Binding-site contacts:
Ligand atom C2 contacts residue PHE391 of chain 1.D at 4.3 Å (hydrophobic).
Ligand atom C2 contacts residue SER395 of chain 1.D at 4.1 Å.
Ligand atom C11 contacts residue SER395 of chain 1.D at 4.2 Å.
Ligand atom C18 contacts residue CLR1 of chain 1.K at 4.0 Å.
Ligand atom C1 contacts residue SER395 of chain 1.D at 3.0 Å.
Ligand atom C20 contacts residue CLR1 of chain 1.K at 4.1 Å.
Ligand atom C11 contacts residue CLR1 of chain 1.K at 3.4 Å.
Ligand atom C21 contacts residue CLR1 of chain 1.K at 3.0 Å.
Ligand atom C21 contacts residue TRP399 of chain 1.D at 4.0 Å (hydrophobic).
Ligand atom C7 contacts residue LEU392 of chain 1.D at 3.6 Å (hydrophobic).
Ligand atom C6 contacts residue LEU392 of chain 1.D at 3.2 Å (hydrophobic).
Ligand atom C23 contacts residue CLR1 of chain 1.K at 4.1 Å.
Ligand atom C19 contacts residue CLR1 of chain 1.K at 4.5 Å.
Ligand atom C9 contacts residue SER395 of chain 1.D at 4.0 Å.
Ligand atom C13 contacts residue CLR1 of chain 1.K at 4.2 Å.
Ligand atom C21 contacts residue TYR359 of chain 1.D at 4.4 Å (hydrophobic).
Ligand atom C15 contacts residue LEU396 of chain 1.D at 3.7 Å (hydrophobic).
Ligand atom C14 contacts residue LEU396 of chain 1.D at 4.0 Å (hydrophobic).
Ligand atom C12 contacts residue TRP399 of chain 1.D at 3.5 Å (hydrophobic).
Ligand atom C11 contacts residue TRP399 of chain 1.D at 4.0 Å (hydrophobic).
Ligand atom C16 contacts residue LEU396 of chain 1.D at 3.8 Å (hydrophobic).
Ligand atom C10 contacts residue SER395 of chain 1.D at 4.1 Å.
Ligand atom C5 contacts residue LEU392 of chain 1.D at 4.1 Å (hydrophobic).
Ligand atom C12 contacts residue SER395 of chain 1.D at 4.5 Å.
Ligand atom C12 contacts residue CLR1 of chain 1.K at 3.4 Å.

Sequence of chain 1.D:
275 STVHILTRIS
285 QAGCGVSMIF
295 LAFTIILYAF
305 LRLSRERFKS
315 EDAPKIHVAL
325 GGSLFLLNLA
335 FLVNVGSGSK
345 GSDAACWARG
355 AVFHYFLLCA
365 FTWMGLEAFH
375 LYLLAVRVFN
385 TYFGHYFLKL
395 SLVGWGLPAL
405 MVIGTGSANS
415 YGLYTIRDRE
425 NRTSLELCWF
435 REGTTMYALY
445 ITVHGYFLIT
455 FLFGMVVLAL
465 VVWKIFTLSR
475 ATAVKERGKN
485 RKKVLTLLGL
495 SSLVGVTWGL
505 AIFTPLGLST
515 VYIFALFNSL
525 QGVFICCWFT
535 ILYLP

The small molecule below binds the protein below.
Small molecule (SMILES): CC(C)CCC[C@@H](C)[C@H]1CC[C@H]2[C@@H]3CC=C4C[C@@H](O)CC[C@]4(C)[C@H]3CC[C@]12C